The small molecule below binds the protein below.
Small molecule (SMILES): CCCCCC(=O)O

Sequence of chain 1.A:
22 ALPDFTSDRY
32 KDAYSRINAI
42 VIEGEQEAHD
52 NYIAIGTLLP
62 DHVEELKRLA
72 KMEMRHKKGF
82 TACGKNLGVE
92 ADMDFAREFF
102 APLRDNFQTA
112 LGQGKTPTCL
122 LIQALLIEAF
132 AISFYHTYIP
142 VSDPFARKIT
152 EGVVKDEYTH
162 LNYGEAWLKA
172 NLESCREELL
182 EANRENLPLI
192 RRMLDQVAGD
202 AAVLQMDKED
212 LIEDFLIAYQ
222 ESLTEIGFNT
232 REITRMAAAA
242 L

Binding-site contacts:
Ligand atom OXT contacts residue FE1 of chain 1.C at 3.7 Å.
Ligand atom CG contacts residue GLY45 of chain 1.A at 3.7 Å.
Ligand atom CD contacts residue ILE41 of chain 1.A at 4.1 Å (hydrophobic).
Ligand atom C6 contacts residue PHE131 of chain 1.A at 4.0 Å (hydrophobic).
Ligand atom CB contacts residue TYR136 of chain 1.A at 3.8 Å (hydrophobic).
Ligand atom CB contacts residue GLY45 of chain 1.A at 3.8 Å.
Ligand atom CB contacts residue GLU46 of chain 1.A at 4.0 Å.
Ligand atom CA contacts residue ALA132 of chain 1.A at 4.0 Å (hydrophobic).
Ligand atom OXT contacts residue GLN124 of chain 1.A at 3.3 Å (h-bond).
Ligand atom OXT contacts residue GLU74 of chain 1.A at 3.2 Å (salt-bridge).
Ligand atom C6 contacts residue ALA132 of chain 1.A at 3.7 Å (hydrophobic).
Ligand atom OXT contacts residue ILE128 of chain 1.A at 4.1 Å.
Ligand atom C contacts residue GLU74 of chain 1.A at 3.7 Å.
Ligand atom CA contacts residue GLY45 of chain 1.A at 3.5 Å.
Ligand atom C contacts residue ALA49 of chain 1.A at 3.7 Å (hydrophobic).
Ligand atom CA contacts residue ALA49 of chain 1.A at 4.1 Å (hydrophobic).
Ligand atom CB contacts residue ALA132 of chain 1.A at 3.6 Å (hydrophobic).
Ligand atom CG contacts residue ALA132 of chain 1.A at 3.9 Å (hydrophobic).
Ligand atom O contacts residue GLU74 of chain 1.A at 3.0 Å (salt-bridge).
Ligand atom C contacts residue GLU158 of chain 1.A at 3.9 Å.
Ligand atom OXT contacts residue ALA49 of chain 1.A at 3.5 Å.
Ligand atom C contacts residue GLU129 of chain 1.A at 3.9 Å.
Ligand atom OXT contacts residue FE1 of chain 1.D at 2.5 Å.
Ligand atom CA contacts residue ILE128 of chain 1.A at 3.5 Å (hydrophobic).
Ligand atom CD contacts residue PHE101 of chain 1.A at 4.0 Å (hydrophobic).
Ligand atom OXT contacts residue GLU158 of chain 1.A at 3.8 Å.
Ligand atom O contacts residue FE1 of chain 1.C at 2.1 Å.
Ligand atom C contacts residue FE1 of chain 1.C at 3.2 Å.
Ligand atom C contacts residue GLU46 of chain 1.A at 3.8 Å.
Ligand atom O contacts residue GLU129 of chain 1.A at 4.2 Å.
Ligand atom CD contacts residue VAL42 of chain 1.A at 4.1 Å (hydrophobic).
Ligand atom C contacts residue ALA132 of chain 1.A at 4.0 Å (hydrophobic).
Ligand atom C contacts residue FE1 of chain 1.D at 3.2 Å.
Ligand atom OXT contacts residue GLU129 of chain 1.A at 3.0 Å (salt-bridge).
Ligand atom C6 contacts residue TYR136 of chain 1.A at 3.9 Å (hydrophobic).
Ligand atom CG contacts residue ILE128 of chain 1.A at 4.0 Å (hydrophobic).
Ligand atom O contacts residue GLU158 of chain 1.A at 2.8 Å (salt-bridge).
Ligand atom CD contacts residue GLY45 of chain 1.A at 3.9 Å.
Ligand atom O contacts residue GLU46 of chain 1.A at 2.7 Å (salt-bridge).
Ligand atom O contacts residue FE1 of chain 1.D at 3.1 Å.